Binding-site contacts:
Ligand atom O6 contacts residue ASN484 of chain 1.A at 2.9 Å (h-bond).
Ligand atom C3 contacts residue GLU672 of chain 1.A at 3.2 Å.
Ligand atom O6 contacts residue VAL455 of chain 1.A at 3.7 Å.
Ligand atom C6 contacts residue HIS377 of chain 1.A at 3.5 Å.
Ligand atom O3 contacts residue GLU672 of chain 1.A at 2.8 Å (salt-bridge).
Ligand atom CL1 contacts residue THR378 of chain 1.A at 3.6 Å.
Ligand atom O2A contacts residue ASP283 of chain 1.A at 3.5 Å (salt-bridge).
Ligand atom C5 contacts residue LEU136 of chain 1.A at 3.7 Å (hydrophobic).
Ligand atom O4 contacts residue GLY675 of chain 1.A at 2.8 Å (h-bond).
Ligand atom C4A contacts residue ASN284 of chain 1.A at 3.5 Å.
Ligand atom O4 contacts residue SER674 of chain 1.A at 3.4 Å.
Ligand atom C2 contacts residue HIS377 of chain 1.A at 3.6 Å.
Ligand atom O5 contacts residue LEU136 of chain 1.A at 3.6 Å (h-bond).
Ligand atom O3 contacts residue SER674 of chain 1.A at 2.9 Å (h-bond).
Ligand atom O6 contacts residue HIS377 of chain 1.A at 2.6 Å (h-bond).
Ligand atom C2A contacts residue ASP283 of chain 1.A at 3.6 Å.
Ligand atom C2 contacts residue GLU672 of chain 1.A at 3.7 Å.
Ligand atom O4A contacts residue ASP283 of chain 1.A at 3.6 Å.
Ligand atom C6A contacts residue ASN284 of chain 1.A at 3.7 Å.
Ligand atom C5 contacts residue GLY135 of chain 1.A at 3.7 Å.
Ligand atom N3 contacts residue ASP283 of chain 1.A at 2.8 Å (salt-bridge).
Ligand atom O3 contacts residue ALA673 of chain 1.A at 3.1 Å (h-bond).
Ligand atom C6 contacts residue ASN484 of chain 1.A at 3.4 Å.
Ligand atom C5A contacts residue ASN284 of chain 1.A at 3.5 Å.
Ligand atom O4 contacts residue ASN484 of chain 1.A at 3.5 Å (h-bond).
Ligand atom C2A contacts residue LEU136 of chain 1.A at 3.5 Å (hydrophobic).
Ligand atom C2A contacts residue ASN284 of chain 1.A at 3.7 Å.
Ligand atom N3 contacts residue ASN284 of chain 1.A at 3.7 Å.
Ligand atom C6A contacts residue HIS377 of chain 1.A at 3.3 Å.
Ligand atom C3 contacts residue GLY675 of chain 1.A at 3.7 Å.
Ligand atom C4A contacts residue ASP283 of chain 1.A at 3.7 Å.
Ligand atom O3 contacts residue GLY675 of chain 1.A at 3.0 Å (h-bond).
Ligand atom C4 contacts residue GLY675 of chain 1.A at 3.8 Å.
Ligand atom O2A contacts residue GLY135 of chain 1.A at 3.2 Å (h-bond).
Ligand atom O4A contacts residue ASN284 of chain 1.A at 2.9 Å (h-bond).
Ligand atom O5 contacts residue HIS377 of chain 1.A at 3.6 Å (h-bond).
Ligand atom O2 contacts residue ASN284 of chain 1.A at 3.3 Å (h-bond).
Ligand atom O2 contacts residue TYR573 of chain 1.A at 3.1 Å (h-bond).
Ligand atom O2 contacts residue GLU672 of chain 1.A at 3.1 Å (salt-bridge).
Ligand atom O2A contacts residue LEU136 of chain 1.A at 2.9 Å (h-bond).

A protein and the small-molecule ligand that binds it are described below.
Small molecule (SMILES): O=c1[nH]c(=O)n([C@@H]2O[C@H](CO)[C@@H](O)[C@H](O)[C@H]2O)cc1Cl

Sequence of chain 1.A:
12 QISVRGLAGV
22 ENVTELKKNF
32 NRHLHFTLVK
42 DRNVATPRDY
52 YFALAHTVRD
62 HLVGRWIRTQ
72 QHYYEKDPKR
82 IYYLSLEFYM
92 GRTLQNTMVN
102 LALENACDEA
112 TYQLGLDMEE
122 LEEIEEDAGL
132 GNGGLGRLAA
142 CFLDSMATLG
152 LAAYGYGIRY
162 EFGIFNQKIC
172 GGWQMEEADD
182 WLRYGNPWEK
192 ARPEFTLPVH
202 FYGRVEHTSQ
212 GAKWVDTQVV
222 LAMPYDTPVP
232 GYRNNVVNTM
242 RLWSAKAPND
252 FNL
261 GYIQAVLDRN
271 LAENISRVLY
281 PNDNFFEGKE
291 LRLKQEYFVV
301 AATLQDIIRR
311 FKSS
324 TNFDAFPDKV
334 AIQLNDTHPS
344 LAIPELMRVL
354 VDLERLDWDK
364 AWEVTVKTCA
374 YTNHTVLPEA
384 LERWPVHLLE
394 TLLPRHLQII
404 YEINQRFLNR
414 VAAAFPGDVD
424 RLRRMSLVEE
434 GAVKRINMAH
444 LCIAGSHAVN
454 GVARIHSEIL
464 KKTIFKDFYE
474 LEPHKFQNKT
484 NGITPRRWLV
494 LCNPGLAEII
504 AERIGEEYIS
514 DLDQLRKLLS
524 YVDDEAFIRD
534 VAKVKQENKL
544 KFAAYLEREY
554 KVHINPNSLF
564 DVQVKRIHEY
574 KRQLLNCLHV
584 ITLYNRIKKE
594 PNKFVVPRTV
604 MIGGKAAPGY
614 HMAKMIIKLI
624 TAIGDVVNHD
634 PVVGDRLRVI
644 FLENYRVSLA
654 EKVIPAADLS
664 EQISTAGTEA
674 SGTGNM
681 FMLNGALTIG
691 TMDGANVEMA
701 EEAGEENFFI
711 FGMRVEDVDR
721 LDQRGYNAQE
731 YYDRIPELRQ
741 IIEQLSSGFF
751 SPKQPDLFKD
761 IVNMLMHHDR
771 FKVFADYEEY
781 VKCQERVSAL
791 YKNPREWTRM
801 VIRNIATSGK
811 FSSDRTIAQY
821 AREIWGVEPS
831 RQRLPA